Sequence of chain 1.E:
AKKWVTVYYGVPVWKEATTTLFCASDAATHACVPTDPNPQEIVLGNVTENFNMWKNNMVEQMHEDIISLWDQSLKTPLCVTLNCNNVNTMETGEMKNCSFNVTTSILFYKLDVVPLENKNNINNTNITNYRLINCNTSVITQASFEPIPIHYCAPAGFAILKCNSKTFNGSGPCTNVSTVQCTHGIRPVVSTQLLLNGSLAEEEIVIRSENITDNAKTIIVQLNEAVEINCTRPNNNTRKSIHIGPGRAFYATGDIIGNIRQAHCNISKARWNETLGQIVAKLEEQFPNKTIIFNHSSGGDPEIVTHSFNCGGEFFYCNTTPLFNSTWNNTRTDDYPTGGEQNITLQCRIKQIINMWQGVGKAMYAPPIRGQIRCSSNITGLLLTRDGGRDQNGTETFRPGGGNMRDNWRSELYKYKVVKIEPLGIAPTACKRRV

A small-molecule ligand and the protein it binds are described below.
Small molecule (SMILES): CC(=O)N[C@H]1[C@H](O[C@H]2[C@H](O)[C@@H](NC(C)=O)CO[C@@H]2CO)O[C@H](CO)[C@@H](O[C@@H]2O[C@H](CO)[C@@H](O)[C@H](O[C@H]3O[C@H](CO)[C@@H](O)[C@H](O)[C@@H]3O)[C@@H]2O)[C@@H]1O

Binding-site contacts:
Ligand atom O7 contacts residue ASN278 of chain 1.E at 3.9 Å.
Ligand atom C6 contacts residue GLU227 of chain 1.E at 4.2 Å.
Ligand atom C1 contacts residue ASN278 of chain 1.E at 1.4 Å.
Ligand atom O4 contacts residue SER457 of chain 1.E at 3.7 Å.
Ligand atom C1 contacts residue SER457 of chain 1.E at 4.1 Å.
Ligand atom C6 contacts residue GLY393 of chain 1.E at 4.2 Å.
Ligand atom C8 contacts residue VAL270 of chain 1.E at 3.9 Å (hydrophobic).
Ligand atom O5 contacts residue NAG1 of chain 1.HA at 3.7 Å.
Ligand atom C2 contacts residue ASN278 of chain 1.E at 2.5 Å.
Ligand atom O4 contacts residue GLU227 of chain 1.E at 4.3 Å.
Ligand atom O7 contacts residue VAL270 of chain 1.E at 3.9 Å.
Ligand atom O5 contacts residue ASN278 of chain 1.E at 2.3 Å (h-bond).
Ligand atom O7 contacts residue PRO228 of chain 1.E at 4.0 Å.
Ligand atom N2 contacts residue SER458 of chain 1.E at 3.5 Å.
Ligand atom C3 contacts residue SER457 of chain 1.E at 3.4 Å.
Ligand atom C5 contacts residue GLU227 of chain 1.E at 4.1 Å.
Ligand atom C5 contacts residue ASN278 of chain 1.E at 3.6 Å.
Ligand atom C4 contacts residue SER457 of chain 1.E at 3.8 Å.
Ligand atom C7 contacts residue ASN278 of chain 1.E at 3.6 Å.
Ligand atom C6 contacts residue NAG1 of chain 1.HA at 3.7 Å.
Ligand atom C8 contacts residue ASN391 of chain 1.E at 3.5 Å.
Ligand atom O6 contacts residue GLY393 of chain 1.E at 4.2 Å.
Ligand atom O7 contacts residue ASN391 of chain 1.E at 3.9 Å.
Ligand atom C5 contacts residue SER457 of chain 1.E at 3.8 Å.
Ligand atom C5 contacts residue NAG1 of chain 1.HA at 4.2 Å.
Ligand atom C6 contacts residue GLY393 of chain 1.E at 4.0 Å.
Ligand atom C2 contacts residue SER458 of chain 1.E at 4.1 Å.
Ligand atom C2 contacts residue SER457 of chain 1.E at 4.2 Å.
Ligand atom N2 contacts residue ASN278 of chain 1.E at 2.9 Å (h-bond).
Ligand atom C7 contacts residue VAL270 of chain 1.E at 4.2 Å (hydrophobic).
Ligand atom O6 contacts residue ARG455 of chain 1.E at 4.2 Å.
Ligand atom O6 contacts residue GLY393 of chain 1.E at 4.0 Å.
Ligand atom C4 contacts residue ASN278 of chain 1.E at 4.2 Å.
Ligand atom O7 contacts residue SER457 of chain 1.E at 4.1 Å.
Ligand atom C7 contacts residue ASN391 of chain 1.E at 3.8 Å.
Ligand atom C1 contacts residue SER458 of chain 1.E at 3.8 Å.
Ligand atom C8 contacts residue LEU277 of chain 1.E at 3.9 Å (hydrophobic).
Ligand atom C3 contacts residue ASN278 of chain 1.E at 3.8 Å.
Ligand atom O4 contacts residue SER225 of chain 1.E at 4.1 Å.
Ligand atom O2 contacts residue GLU227 of chain 1.E at 4.1 Å.